Binding-site contacts:
Ligand atom C3 contacts residue TRP396 of chain 1.A at 4.0 Å (hydrophobic).
Ligand atom O3 contacts residue ASP245 of chain 1.A at 4.2 Å.
Ligand atom C8 contacts residue TRP329 of chain 1.A at 4.0 Å (hydrophobic).
Ligand atom S1 contacts residue TRP329 of chain 1.A at 3.4 Å.
Ligand atom O3 contacts residue TRP396 of chain 1.A at 4.3 Å.
Ligand atom O5 contacts residue TRP329 of chain 1.A at 4.0 Å.
Ligand atom O3 contacts residue HIS192 of chain 1.A at 3.5 Å.
Ligand atom C1 contacts residue GLU246 of chain 1.A at 3.9 Å.
Ligand atom O3 contacts residue GLU246 of chain 1.A at 4.2 Å.
Ligand atom O5 contacts residue TYR332 of chain 1.A at 3.9 Å.
Ligand atom O4 contacts residue ARG117 of chain 1.A at 2.7 Å (salt-bridge).
Ligand atom C7 contacts residue TRP396 of chain 1.A at 3.6 Å (hydrophobic).
Ligand atom C7 contacts residue ASP245 of chain 1.A at 3.5 Å.
Ligand atom N2 contacts residue ASP245 of chain 1.A at 2.8 Å (salt-bridge).
Ligand atom C5 contacts residue ASP398 of chain 1.A at 4.0 Å.
Ligand atom C1 contacts residue TYR331 of chain 1.A at 4.4 Å (hydrophobic).
Ligand atom C6 contacts residue ASP398 of chain 1.A at 3.2 Å.
Ligand atom O4 contacts residue TRP396 of chain 1.A at 3.4 Å.
Ligand atom C2 contacts residue GLU246 of chain 1.A at 3.7 Å.
Ligand atom O6 contacts residue ASP398 of chain 1.A at 2.3 Å (salt-bridge).
Ligand atom O3 contacts residue ARG117 of chain 1.A at 2.6 Å (salt-bridge).
Ligand atom C4 contacts residue ARG117 of chain 1.A at 4.0 Å.
Ligand atom C7 contacts residue TRP329 of chain 1.A at 4.0 Å (hydrophobic).
Ligand atom C6 contacts residue TRP362 of chain 1.A at 3.7 Å (hydrophobic).
Ligand atom O6 contacts residue TRP362 of chain 1.A at 3.8 Å.
Ligand atom C4 contacts residue ASP398 of chain 1.A at 3.4 Å.
Ligand atom O4 contacts residue ASP398 of chain 1.A at 2.5 Å (salt-bridge).
Ligand atom N2 contacts residue GLU246 of chain 1.A at 4.0 Å.
Ligand atom C1 contacts residue TRP329 of chain 1.A at 3.6 Å (hydrophobic).
Ligand atom C4 contacts residue TRP396 of chain 1.A at 4.0 Å (hydrophobic).
Ligand atom S1 contacts residue TRP396 of chain 1.A at 3.7 Å.
Ligand atom C5 contacts residue TRP396 of chain 1.A at 3.7 Å (hydrophobic).
Ligand atom S1 contacts residue TYR331 of chain 1.A at 3.5 Å (h-bond).
Ligand atom C3 contacts residue ARG117 of chain 1.A at 3.8 Å.
Ligand atom C8 contacts residue TRP289 of chain 1.A at 3.5 Å (hydrophobic).
Ligand atom C8 contacts residue TRP396 of chain 1.A at 3.5 Å (hydrophobic).
Ligand atom C8 contacts residue ASP245 of chain 1.A at 3.3 Å.
Ligand atom C6 contacts residue TRP396 of chain 1.A at 3.9 Å (hydrophobic).
Ligand atom C2 contacts residue ASP245 of chain 1.A at 3.9 Å.
Ligand atom O5 contacts residue TYR331 of chain 1.A at 4.0 Å.

Sequence of chain 1.A:
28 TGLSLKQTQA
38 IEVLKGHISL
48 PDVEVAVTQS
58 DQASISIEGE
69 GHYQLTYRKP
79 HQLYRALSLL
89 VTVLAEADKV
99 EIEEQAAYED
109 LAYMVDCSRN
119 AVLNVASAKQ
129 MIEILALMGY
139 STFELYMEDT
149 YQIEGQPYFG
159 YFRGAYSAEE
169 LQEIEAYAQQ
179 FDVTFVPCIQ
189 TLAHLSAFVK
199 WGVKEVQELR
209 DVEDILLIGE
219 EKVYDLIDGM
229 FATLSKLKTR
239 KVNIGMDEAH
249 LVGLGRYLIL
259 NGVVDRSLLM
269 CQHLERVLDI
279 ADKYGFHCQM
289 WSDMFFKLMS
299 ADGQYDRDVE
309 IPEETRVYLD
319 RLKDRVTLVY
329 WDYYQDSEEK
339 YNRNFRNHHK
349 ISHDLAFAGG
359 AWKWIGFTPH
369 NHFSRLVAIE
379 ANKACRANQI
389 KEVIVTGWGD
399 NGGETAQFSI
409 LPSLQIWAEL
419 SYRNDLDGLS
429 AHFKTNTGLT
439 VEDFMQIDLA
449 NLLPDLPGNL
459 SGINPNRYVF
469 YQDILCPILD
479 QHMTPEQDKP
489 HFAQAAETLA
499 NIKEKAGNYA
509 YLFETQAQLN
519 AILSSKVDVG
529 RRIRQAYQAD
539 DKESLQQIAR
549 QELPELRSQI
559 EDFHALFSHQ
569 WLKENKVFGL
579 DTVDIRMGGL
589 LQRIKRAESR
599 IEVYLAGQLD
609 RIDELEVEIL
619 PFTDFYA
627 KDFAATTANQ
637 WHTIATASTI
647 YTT

This protein binds this small molecule.
Small molecule (SMILES): CC1=N[C@@H]2[C@@H](O)[C@H](O)[C@@H](CO)O[C@@H]2S1